A small-molecule ligand and the protein it binds are described below.
Small molecule (SMILES): COc1ccc2c3ccnc(C(F)(F)F)c3n(CCCCN)c2c1

Binding-site contacts:
Ligand atom CAT contacts residue VAL203 of chain 1.D at 4.1 Å (hydrophobic).
Ligand atom OAP contacts residue MET137 of chain 1.D at 4.1 Å.
Ligand atom CAI contacts residue ALA83 of chain 1.D at 4.1 Å (hydrophobic).
Ligand atom FAD contacts residue VAL70 of chain 1.D at 3.7 Å.
Ligand atom CAK contacts residue ILE62 of chain 1.D at 4.1 Å (hydrophobic).
Ligand atom OAP contacts residue ALA83 of chain 1.D at 3.9 Å.
Ligand atom OAP contacts residue LEU191 of chain 1.D at 4.2 Å.
Ligand atom CAI contacts residue VAL119 of chain 1.D at 3.9 Å (hydrophobic).
Ligand atom CAX contacts residue ASP204 of chain 1.D at 4.0 Å.
Ligand atom NAB contacts residue GLY63 of chain 1.D at 4.0 Å.
Ligand atom CAG contacts residue ALA83 of chain 1.D at 3.6 Å (hydrophobic).
Ligand atom CAG contacts residue GLU136 of chain 1.D at 3.4 Å.
Ligand atom CAI contacts residue GLU136 of chain 1.D at 4.0 Å.
Ligand atom CAI contacts residue PHE135 of chain 1.D at 3.7 Å (hydrophobic).
Ligand atom CAQ contacts residue LEU191 of chain 1.D at 4.1 Å (hydrophobic).
Ligand atom CAQ contacts residue ALA83 of chain 1.D at 3.8 Å (hydrophobic).
Ligand atom NAO contacts residue ASP204 of chain 1.D at 3.5 Å.
Ligand atom FAC contacts residue ASP204 of chain 1.D at 3.4 Å.
Ligand atom CAK contacts residue GLY63 of chain 1.D at 4.0 Å.
Ligand atom CAA contacts residue SER139 of chain 1.D at 3.6 Å.
Ligand atom CAX contacts residue LYS85 of chain 1.D at 4.1 Å.
Ligand atom CAF contacts residue GLU100 of chain 1.D at 3.5 Å.
Ligand atom CAH contacts residue PHE135 of chain 1.D at 3.4 Å (hydrophobic).
Ligand atom NAO contacts residue LYS85 of chain 1.D at 3.0 Å (salt-bridge).
Ligand atom NAO contacts residue GLU100 of chain 1.D at 4.0 Å.
Ligand atom CAA contacts residue LEU191 of chain 1.D at 3.5 Å (hydrophobic).
Ligand atom FAE contacts residue LYS85 of chain 1.D at 3.2 Å.
Ligand atom FAD contacts residue PHE67 of chain 1.D at 3.7 Å.
Ligand atom NAB contacts residue ILE62 of chain 1.D at 3.5 Å (h-bond).
Ligand atom CAJ contacts residue LEU191 of chain 1.D at 3.9 Å (hydrophobic).
Ligand atom CAF contacts residue ASP204 of chain 1.D at 3.6 Å.
Ligand atom OAP contacts residue LEU138 of chain 1.D at 3.3 Å (h-bond).
Ligand atom CAA contacts residue LEU138 of chain 1.D at 3.3 Å (hydrophobic).
Ligand atom FAE contacts residue ASP204 of chain 1.D at 3.5 Å.
Ligand atom FAE contacts residue PHE67 of chain 1.D at 3.4 Å.
Ligand atom CAF contacts residue LYS85 of chain 1.D at 3.6 Å.
Ligand atom CAR contacts residue LYS85 of chain 1.D at 3.9 Å.
Ligand atom CAN contacts residue VAL70 of chain 1.D at 4.1 Å (hydrophobic).
Ligand atom CAR contacts residue ASP204 of chain 1.D at 4.1 Å.
Ligand atom CAF contacts residue PHE135 of chain 1.D at 3.7 Å (hydrophobic).

Sequence of chain 1.D:
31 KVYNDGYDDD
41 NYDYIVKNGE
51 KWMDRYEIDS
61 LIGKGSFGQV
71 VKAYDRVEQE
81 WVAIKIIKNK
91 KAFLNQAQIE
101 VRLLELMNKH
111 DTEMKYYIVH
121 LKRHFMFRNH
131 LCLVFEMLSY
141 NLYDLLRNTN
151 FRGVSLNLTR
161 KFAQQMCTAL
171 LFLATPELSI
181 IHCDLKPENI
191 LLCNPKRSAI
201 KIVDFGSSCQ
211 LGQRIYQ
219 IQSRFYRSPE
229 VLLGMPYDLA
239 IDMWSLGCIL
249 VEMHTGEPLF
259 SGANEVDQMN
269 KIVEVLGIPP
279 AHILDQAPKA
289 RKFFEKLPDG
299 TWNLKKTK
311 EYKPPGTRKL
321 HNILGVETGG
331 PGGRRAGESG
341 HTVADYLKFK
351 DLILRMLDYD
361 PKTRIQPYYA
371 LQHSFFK